Binding-site contacts:
Ligand atom C1 contacts residue ASN214 of chain 1.D at 1.4 Å.
Ligand atom O4 contacts residue ASN264 of chain 1.D at 2.3 Å (h-bond).
Ligand atom C5 contacts residue PRO212 of chain 1.D at 3.8 Å (hydrophobic).
Ligand atom C7 contacts residue ASN214 of chain 1.D at 3.3 Å.
Ligand atom C5 contacts residue ASN214 of chain 1.D at 3.7 Å.
Ligand atom C3 contacts residue SER260 of chain 1.D at 4.3 Å.
Ligand atom O5 contacts residue PRO212 of chain 1.D at 4.4 Å.
Ligand atom O7 contacts residue ASN214 of chain 1.D at 3.3 Å (h-bond).
Ligand atom N2 contacts residue ASN214 of chain 1.D at 2.9 Å (h-bond).
Ligand atom O4 contacts residue LYS263 of chain 1.D at 4.0 Å.
Ligand atom C2 contacts residue ASN214 of chain 1.D at 2.4 Å.
Ligand atom C8 contacts residue ASN214 of chain 1.D at 3.7 Å.
Ligand atom C3 contacts residue ASN214 of chain 1.D at 3.8 Å.
Ligand atom O6 contacts residue PRO212 of chain 1.D at 4.3 Å.
Ligand atom O4 contacts residue PRO212 of chain 1.D at 4.5 Å.
Ligand atom C3 contacts residue ASN264 of chain 1.D at 3.9 Å.
Ligand atom O3 contacts residue ASN264 of chain 1.D at 4.0 Å.
Ligand atom C4 contacts residue ASN214 of chain 1.D at 4.2 Å.
Ligand atom O3 contacts residue SER260 of chain 1.D at 3.2 Å (h-bond).
Ligand atom O5 contacts residue ASN214 of chain 1.D at 2.4 Å (h-bond).
Ligand atom C4 contacts residue ASN264 of chain 1.D at 3.6 Å.
Ligand atom C5 contacts residue ASN264 of chain 1.D at 4.3 Å.
Ligand atom C6 contacts residue PRO212 of chain 1.D at 4.1 Å (hydrophobic).

A protein and the small-molecule ligand that binds it are described below.
Small molecule (SMILES): CC(=O)N[C@@H]1[C@@H](O)[C@H](O)[C@@H](CO)O[C@H]1O

Sequence of chain 1.D:
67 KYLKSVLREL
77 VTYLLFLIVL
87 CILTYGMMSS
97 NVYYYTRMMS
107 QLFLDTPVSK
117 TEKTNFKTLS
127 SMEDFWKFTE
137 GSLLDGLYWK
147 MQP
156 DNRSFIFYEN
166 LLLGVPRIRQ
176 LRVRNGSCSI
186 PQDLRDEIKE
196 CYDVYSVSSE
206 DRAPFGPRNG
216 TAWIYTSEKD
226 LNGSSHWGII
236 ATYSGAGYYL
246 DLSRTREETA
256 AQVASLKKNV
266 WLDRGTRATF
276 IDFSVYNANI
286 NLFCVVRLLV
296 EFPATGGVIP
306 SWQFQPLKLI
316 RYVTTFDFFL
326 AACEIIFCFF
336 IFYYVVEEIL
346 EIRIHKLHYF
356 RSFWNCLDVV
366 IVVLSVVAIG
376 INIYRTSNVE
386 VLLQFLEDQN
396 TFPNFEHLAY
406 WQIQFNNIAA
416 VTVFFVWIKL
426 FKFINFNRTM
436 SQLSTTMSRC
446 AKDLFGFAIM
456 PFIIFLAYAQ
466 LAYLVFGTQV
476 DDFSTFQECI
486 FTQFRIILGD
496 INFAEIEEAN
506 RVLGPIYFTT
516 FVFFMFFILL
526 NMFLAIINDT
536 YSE